The protein below binds the small molecule below.
Small molecule (SMILES): O=C(O)CC(CC(=O)O)C(=O)O

Sequence of chain 1.B:
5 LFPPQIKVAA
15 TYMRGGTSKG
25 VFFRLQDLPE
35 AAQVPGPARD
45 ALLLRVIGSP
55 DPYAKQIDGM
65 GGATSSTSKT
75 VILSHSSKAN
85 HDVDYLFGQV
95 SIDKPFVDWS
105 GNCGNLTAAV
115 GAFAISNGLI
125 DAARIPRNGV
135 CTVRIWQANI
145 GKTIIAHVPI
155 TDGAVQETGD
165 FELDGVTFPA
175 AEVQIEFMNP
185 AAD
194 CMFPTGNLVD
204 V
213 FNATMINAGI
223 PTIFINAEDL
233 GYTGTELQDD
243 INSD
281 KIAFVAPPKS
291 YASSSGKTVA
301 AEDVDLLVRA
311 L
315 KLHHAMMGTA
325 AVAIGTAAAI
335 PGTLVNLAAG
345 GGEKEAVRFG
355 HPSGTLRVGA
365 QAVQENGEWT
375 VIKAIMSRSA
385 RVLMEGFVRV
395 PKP

Binding-site contacts:
Ligand atom C2 contacts residue SER69 of chain 1.B at 3.5 Å.
Ligand atom C2 contacts residue MET321 of chain 1.B at 4.1 Å (hydrophobic).
Ligand atom C2 contacts residue LYS73 of chain 1.B at 3.9 Å.
Ligand atom O5 contacts residue LYS281 of chain 1.B at 2.8 Å (salt-bridge).
Ligand atom C5 contacts residue MET321 of chain 1.B at 3.3 Å (hydrophobic).
Ligand atom C1 contacts residue LYS73 of chain 1.B at 3.6 Å.
Ligand atom C3 contacts residue LYS73 of chain 1.B at 3.9 Å.
Ligand atom C5 contacts residue SER22 of chain 1.B at 4.1 Å.
Ligand atom C4 contacts residue CYS107 of chain 1.B at 4.1 Å (hydrophobic).
Ligand atom O3 contacts residue MET321 of chain 1.B at 3.3 Å.
Ligand atom O3 contacts residue ASN109 of chain 1.B at 3.0 Å (h-bond).
Ligand atom O4 contacts residue HIS317 of chain 1.B at 3.0 Å (h-bond).
Ligand atom O4 contacts residue ASN109 of chain 1.B at 3.3 Å (h-bond).
Ligand atom O3 contacts residue CYS107 of chain 1.B at 3.7 Å.
Ligand atom C4 contacts residue LYS73 of chain 1.B at 3.6 Å.
Ligand atom C5 contacts residue GLY322 of chain 1.B at 3.8 Å.
Ligand atom O4 contacts residue MET321 of chain 1.B at 3.4 Å.
Ligand atom O2 contacts residue SER22 of chain 1.B at 3.0 Å (h-bond).
Ligand atom C5 contacts residue HIS317 of chain 1.B at 4.1 Å.
Ligand atom C6 contacts residue MET321 of chain 1.B at 3.4 Å (hydrophobic).
Ligand atom C1 contacts residue SER22 of chain 1.B at 3.9 Å.
Ligand atom C6 contacts residue LYS281 of chain 1.B at 3.1 Å.
Ligand atom O2 contacts residue SER69 of chain 1.B at 3.5 Å (h-bond).
Ligand atom C1 contacts residue HIS317 of chain 1.B at 3.3 Å.
Ligand atom O2 contacts residue LYS73 of chain 1.B at 2.6 Å.
Ligand atom O6 contacts residue LYS281 of chain 1.B at 2.7 Å (salt-bridge).
Ligand atom O4 contacts residue SER22 of chain 1.B at 3.6 Å.
Ligand atom C4 contacts residue MET321 of chain 1.B at 3.6 Å (hydrophobic).
Ligand atom O5 contacts residue MET321 of chain 1.B at 3.9 Å.
Ligand atom C2 contacts residue HIS317 of chain 1.B at 3.6 Å.
Ligand atom C3 contacts residue MET321 of chain 1.B at 3.4 Å (hydrophobic).
Ligand atom O1 contacts residue HIS317 of chain 1.B at 2.6 Å (h-bond).
Ligand atom O1 contacts residue SER70 of chain 1.B at 2.2 Å (h-bond).
Ligand atom C1 contacts residue SER70 of chain 1.B at 3.3 Å.
Ligand atom O1 contacts residue SER69 of chain 1.B at 3.3 Å (h-bond).
Ligand atom O2 contacts residue SER70 of chain 1.B at 3.2 Å.
Ligand atom O6 contacts residue MET321 of chain 1.B at 3.6 Å.
Ligand atom C5 contacts residue ASN109 of chain 1.B at 3.5 Å.
Ligand atom O3 contacts residue GLY322 of chain 1.B at 2.9 Å (h-bond).
Ligand atom C1 contacts residue SER69 of chain 1.B at 3.5 Å.